Binding-site contacts:
Ligand atom SAG contacts residue THR4 of chain 53.D at 3.9 Å.
Ligand atom O4 contacts residue SER93 of chain 53.D at 3.0 Å (h-bond).
Ligand atom C6 contacts residue HIS94 of chain 53.D at 3.9 Å.
Ligand atom O6B contacts residue HIS155 of chain 53.D at 3.3 Å (h-bond).
Ligand atom OAH contacts residue THR4 of chain 53.D at 3.7 Å.
Ligand atom O4 contacts residue LYS156 of chain 53.D at 3.5 Å.
Ligand atom C3 contacts residue ALA158 of chain 53.D at 4.0 Å (hydrophobic).
Ligand atom O3 contacts residue LYS156 of chain 53.D at 3.0 Å.
Ligand atom O6A contacts residue HIS94 of chain 53.D at 3.2 Å (h-bond).
Ligand atom OAF contacts residue THR4 of chain 53.D at 2.9 Å (h-bond).
Ligand atom O6B contacts residue HIS94 of chain 53.D at 4.0 Å.
Ligand atom O5 contacts residue LYS156 of chain 53.D at 3.4 Å.
Ligand atom O6B contacts residue LYS156 of chain 53.D at 3.3 Å.
Ligand atom O6A contacts residue LEU62 of chain 53.D at 3.4 Å.
Ligand atom C5 contacts residue LEU62 of chain 53.D at 3.8 Å (hydrophobic).
Ligand atom O5 contacts residue HIS155 of chain 53.D at 3.6 Å.
Ligand atom OAH contacts residue LEU2 of chain 53.D at 2.8 Å (h-bond).
Ligand atom C3 contacts residue ARG157 of chain 53.D at 3.7 Å.
Ligand atom OBI contacts residue LYS156 of chain 53.D at 4.0 Å.
Ligand atom O6A contacts residue HIS155 of chain 53.D at 3.8 Å.
Ligand atom O6A contacts residue SER93 of chain 53.D at 3.2 Å.
Ligand atom C6 contacts residue SER93 of chain 53.D at 4.0 Å.
Ligand atom OAH contacts residue ARG157 of chain 53.D at 3.1 Å (salt-bridge).
Ligand atom SAG contacts residue ARG157 of chain 53.D at 3.6 Å (salt-bridge).
Ligand atom OAH contacts residue ASP3 of chain 53.D at 4.0 Å.
Ligand atom C6 contacts residue HIS155 of chain 53.D at 3.4 Å.
Ligand atom O5B contacts residue LYS156 of chain 53.D at 3.3 Å.
Ligand atom O4 contacts residue HIS155 of chain 53.D at 3.5 Å (h-bond).
Ligand atom C5 contacts residue HIS155 of chain 53.D at 4.0 Å.
Ligand atom O6B contacts residue ARG157 of chain 53.D at 3.3 Å (salt-bridge).
Ligand atom C3 contacts residue LYS156 of chain 53.D at 4.0 Å.
Ligand atom C6 contacts residue LEU62 of chain 53.D at 3.5 Å (hydrophobic).
Ligand atom OAF contacts residue ARG157 of chain 53.D at 2.8 Å (salt-bridge).
Ligand atom O3 contacts residue ARG157 of chain 53.D at 3.3 Å (salt-bridge).
Ligand atom C4 contacts residue LYS156 of chain 53.D at 4.0 Å.
Ligand atom O3 contacts residue ALA158 of chain 53.D at 3.0 Å (h-bond).
Ligand atom C2 contacts residue ALA158 of chain 53.D at 3.7 Å (hydrophobic).
Ligand atom OAF contacts residue ALA158 of chain 53.D at 3.3 Å.
Ligand atom O6B contacts residue LEU62 of chain 53.D at 4.0 Å.
Ligand atom O5 contacts residue ARG157 of chain 53.D at 3.8 Å.

Sequence of chain 53.D:
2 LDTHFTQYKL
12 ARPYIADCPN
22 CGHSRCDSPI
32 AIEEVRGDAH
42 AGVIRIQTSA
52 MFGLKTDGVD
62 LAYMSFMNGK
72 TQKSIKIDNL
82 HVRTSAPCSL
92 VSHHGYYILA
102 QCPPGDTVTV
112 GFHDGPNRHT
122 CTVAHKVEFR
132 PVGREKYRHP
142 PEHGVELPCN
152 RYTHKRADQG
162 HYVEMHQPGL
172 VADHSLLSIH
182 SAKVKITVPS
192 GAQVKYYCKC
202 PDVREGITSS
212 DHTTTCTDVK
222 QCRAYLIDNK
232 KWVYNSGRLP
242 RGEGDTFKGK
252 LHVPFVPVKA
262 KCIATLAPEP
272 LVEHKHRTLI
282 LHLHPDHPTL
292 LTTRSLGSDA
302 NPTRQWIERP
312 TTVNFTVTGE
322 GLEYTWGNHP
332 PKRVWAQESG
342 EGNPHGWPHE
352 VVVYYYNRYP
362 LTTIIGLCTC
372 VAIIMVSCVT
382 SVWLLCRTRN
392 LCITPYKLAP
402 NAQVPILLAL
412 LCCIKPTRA

The small molecule below binds the protein below.
Small molecule (SMILES): O=C(O)[C@@H]1O[C@H](O[C@H]2[C@@H](OS(=O)(=O)O)O[C@@H](O)[C@H](NS(=O)(=O)O)[C@H]2O)[C@@H](OS(=O)(=O)O)[C@H](O)[C@@H]1O